Sequence of chain 1.E:
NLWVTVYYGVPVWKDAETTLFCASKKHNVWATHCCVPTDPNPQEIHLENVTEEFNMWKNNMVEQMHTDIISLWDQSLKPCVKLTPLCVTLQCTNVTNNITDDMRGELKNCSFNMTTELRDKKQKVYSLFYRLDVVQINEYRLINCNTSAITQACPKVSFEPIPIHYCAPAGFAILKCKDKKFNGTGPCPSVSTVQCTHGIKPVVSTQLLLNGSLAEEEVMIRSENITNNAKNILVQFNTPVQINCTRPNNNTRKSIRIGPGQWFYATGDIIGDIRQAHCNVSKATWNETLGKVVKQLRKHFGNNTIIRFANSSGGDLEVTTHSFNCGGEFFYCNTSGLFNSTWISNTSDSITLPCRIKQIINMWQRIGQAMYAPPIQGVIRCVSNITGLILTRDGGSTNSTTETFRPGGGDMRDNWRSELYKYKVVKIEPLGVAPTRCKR

Binding-site contacts:
Ligand atom C8 contacts residue THR105 of chain 1.E at 3.9 Å.
Ligand atom C1 contacts residue ASN103 of chain 1.E at 1.5 Å.
Ligand atom N2 contacts residue ASN103 of chain 1.E at 2.9 Å (h-bond).
Ligand atom C8 contacts residue ASN103 of chain 1.E at 3.7 Å.
Ligand atom C7 contacts residue ASN103 of chain 1.E at 3.5 Å.
Ligand atom C2 contacts residue ASN103 of chain 1.E at 2.5 Å.
Ligand atom O5 contacts residue LYS117 of chain 1.E at 4.0 Å.
Ligand atom C3 contacts residue ASN103 of chain 1.E at 3.8 Å.
Ligand atom O7 contacts residue THR105 of chain 1.E at 3.8 Å.
Ligand atom O7 contacts residue ASN103 of chain 1.E at 3.8 Å.
Ligand atom C5 contacts residue ASN103 of chain 1.E at 3.7 Å.
Ligand atom C4 contacts residue ASN103 of chain 1.E at 4.2 Å.
Ligand atom C1 contacts residue LYS117 of chain 1.E at 4.3 Å.
Ligand atom O5 contacts residue ASN103 of chain 1.E at 2.4 Å (h-bond).
Ligand atom C7 contacts residue THR105 of chain 1.E at 4.1 Å.

A small-molecule ligand and the protein it binds are described below.
Small molecule (SMILES): CC(=O)N[C@@H]1[C@@H](O)[C@H](O)[C@@H](CO)O[C@H]1O